Sequence of chain 1.A:
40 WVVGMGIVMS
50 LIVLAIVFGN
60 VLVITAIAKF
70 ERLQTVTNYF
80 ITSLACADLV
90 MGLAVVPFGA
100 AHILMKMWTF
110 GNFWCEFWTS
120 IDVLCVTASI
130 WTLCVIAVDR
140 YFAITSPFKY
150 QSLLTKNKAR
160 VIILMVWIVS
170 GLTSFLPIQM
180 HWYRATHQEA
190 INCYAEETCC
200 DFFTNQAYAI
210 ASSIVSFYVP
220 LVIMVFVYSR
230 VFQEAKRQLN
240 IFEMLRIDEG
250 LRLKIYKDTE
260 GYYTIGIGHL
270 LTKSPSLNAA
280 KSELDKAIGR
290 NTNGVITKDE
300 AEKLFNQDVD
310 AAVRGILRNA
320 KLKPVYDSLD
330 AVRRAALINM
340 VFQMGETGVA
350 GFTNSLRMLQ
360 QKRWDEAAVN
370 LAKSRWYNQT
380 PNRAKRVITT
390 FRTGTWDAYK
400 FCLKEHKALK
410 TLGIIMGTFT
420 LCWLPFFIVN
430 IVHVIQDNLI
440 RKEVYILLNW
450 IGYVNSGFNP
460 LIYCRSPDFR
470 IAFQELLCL

This small molecule binds to this protein.
Small molecule (SMILES): C=CCc1ccccc1OC[C@@H](O)CNC(C)C

Binding-site contacts:
Ligand atom C4 contacts residue ASP121 of chain 1.A at 3.2 Å.
Ligand atom O1 contacts residue TYR452 of chain 1.A at 3.3 Å (h-bond).
Ligand atom C12 contacts residue PHE426 of chain 1.A at 3.8 Å (hydrophobic).
Ligand atom C5 contacts residue ASN448 of chain 1.A at 3.4 Å.
Ligand atom O2 contacts residue PHE425 of chain 1.A at 3.8 Å.
Ligand atom C11 contacts residue SER211 of chain 1.A at 3.4 Å.
Ligand atom C1 contacts residue TRP117 of chain 1.A at 4.1 Å (hydrophobic).
Ligand atom C15 contacts residue ASN429 of chain 1.A at 3.2 Å.
Ligand atom C7 contacts residue VAL122 of chain 1.A at 3.9 Å (hydrophobic).
Ligand atom C6 contacts residue VAL125 of chain 1.A at 3.7 Å (hydrophobic).
Ligand atom C11 contacts residue PHE426 of chain 1.A at 3.8 Å (hydrophobic).
Ligand atom C8 contacts residue VAL122 of chain 1.A at 3.6 Å (hydrophobic).
Ligand atom C3 contacts residue TRP117 of chain 1.A at 3.6 Å (hydrophobic).
Ligand atom C2 contacts residue ASN448 of chain 1.A at 3.7 Å.
Ligand atom N1 contacts residue TYR452 of chain 1.A at 3.6 Å.
Ligand atom C13 contacts residue PHE426 of chain 1.A at 4.0 Å (hydrophobic).
Ligand atom N1 contacts residue ASP121 of chain 1.A at 2.9 Å (salt-bridge).
Ligand atom C1 contacts residue THR118 of chain 1.A at 3.8 Å.
Ligand atom C2 contacts residue ASP121 of chain 1.A at 3.7 Å.
Ligand atom C4 contacts residue ASN448 of chain 1.A at 3.6 Å.
Ligand atom C13 contacts residue PHE425 of chain 1.A at 4.0 Å (hydrophobic).
Ligand atom C6 contacts residue ASP121 of chain 1.A at 3.6 Å.
Ligand atom C9 contacts residue THR126 of chain 1.A at 3.8 Å.
Ligand atom C14 contacts residue PHE201 of chain 1.A at 3.9 Å (hydrophobic).
Ligand atom C10 contacts residue SER215 of chain 1.A at 3.5 Å.
Ligand atom O1 contacts residue ASP121 of chain 1.A at 2.6 Å (salt-bridge).
Ligand atom C3 contacts residue ASN448 of chain 1.A at 3.7 Å.
Ligand atom C10 contacts residue SER211 of chain 1.A at 3.5 Å.
Ligand atom C7 contacts residue PHE426 of chain 1.A at 3.9 Å (hydrophobic).
Ligand atom C9 contacts residue VAL122 of chain 1.A at 3.6 Å (hydrophobic).
Ligand atom C14 contacts residue ASN429 of chain 1.A at 3.6 Å.
Ligand atom O1 contacts residue ASN448 of chain 1.A at 3.1 Å (h-bond).
Ligand atom C5 contacts residue PHE425 of chain 1.A at 4.0 Å (hydrophobic).
Ligand atom O1 contacts residue TRP422 of chain 1.A at 4.0 Å.
Ligand atom C1 contacts residue ASP121 of chain 1.A at 3.5 Å.
Ligand atom N1 contacts residue ASN448 of chain 1.A at 2.7 Å (h-bond).
Ligand atom C10 contacts residue VAL122 of chain 1.A at 4.0 Å (hydrophobic).
Ligand atom C13 contacts residue ASN429 of chain 1.A at 3.8 Å.
Ligand atom C5 contacts residue ASP121 of chain 1.A at 3.4 Å.
Ligand atom C8 contacts residue VAL125 of chain 1.A at 3.7 Å (hydrophobic).